Binding-site contacts:
Ligand atom N contacts residue ASN212 of chain 1.A at 2.9 Å (h-bond).
Ligand atom O contacts residue SER89 of chain 1.A at 3.7 Å.
Ligand atom C contacts residue ASN183 of chain 1.A at 3.9 Å.
Ligand atom CG contacts residue ASN183 of chain 1.A at 3.7 Å.
Ligand atom SE contacts residue PHE63 of chain 1.A at 4.4 Å.
Ligand atom C contacts residue ARG127 of chain 1.A at 3.6 Å.
Ligand atom OXT contacts residue ASN183 of chain 1.A at 2.9 Å (h-bond).
Ligand atom CA contacts residue ASN212 of chain 1.A at 3.8 Å.
Ligand atom C contacts residue ASN212 of chain 1.A at 3.9 Å.
Ligand atom O contacts residue ARG127 of chain 1.A at 3.8 Å.
Ligand atom C contacts residue SER89 of chain 1.A at 4.3 Å.
Ligand atom CE contacts residue PHE68 of chain 1.A at 3.8 Å (hydrophobic).
Ligand atom CB contacts residue GLN64 of chain 1.A at 4.0 Å.
Ligand atom OXT contacts residue SER89 of chain 1.A at 4.2 Å.
Ligand atom OXT contacts residue HIS65 of chain 1.A at 4.4 Å.
Ligand atom N contacts residue PHE63 of chain 1.A at 3.7 Å.
Ligand atom SE contacts residue PHE68 of chain 1.A at 3.4 Å.
Ligand atom C contacts residue HIS65 of chain 1.A at 4.2 Å.
Ligand atom CG contacts residue HIS65 of chain 1.A at 3.5 Å.
Ligand atom CG contacts residue TYR46 of chain 1.A at 3.8 Å (hydrophobic).
Ligand atom CA contacts residue ASN183 of chain 1.A at 4.1 Å.
Ligand atom CE contacts residue TYR46 of chain 1.A at 3.5 Å (hydrophobic).
Ligand atom CA contacts residue TYR46 of chain 1.A at 3.7 Å (hydrophobic).
Ligand atom CB contacts residue ASN212 of chain 1.A at 3.8 Å.
Ligand atom CE contacts residue GLN64 of chain 1.A at 3.8 Å.
Ligand atom CB contacts residue PHE63 of chain 1.A at 3.3 Å (hydrophobic).
Ligand atom SE contacts residue ASN124 of chain 1.A at 3.6 Å.
Ligand atom CG contacts residue ASN124 of chain 1.A at 3.8 Å.
Ligand atom SE contacts residue GLN64 of chain 1.A at 3.8 Å.
Ligand atom O contacts residue HIS65 of chain 1.A at 4.1 Å.
Ligand atom CB contacts residue TYR46 of chain 1.A at 4.0 Å (hydrophobic).
Ligand atom SE contacts residue HIS65 of chain 1.A at 3.6 Å.
Ligand atom O contacts residue TRP210 of chain 1.A at 4.3 Å.
Ligand atom CB contacts residue HIS65 of chain 1.A at 4.1 Å.
Ligand atom CE contacts residue PHE63 of chain 1.A at 3.6 Å (hydrophobic).
Ligand atom O contacts residue ASN212 of chain 1.A at 2.9 Å (h-bond).
Ligand atom CA contacts residue PHE63 of chain 1.A at 4.0 Å (hydrophobic).
Ligand atom OXT contacts residue ARG127 of chain 1.A at 2.9 Å (salt-bridge).
Ligand atom CG contacts residue PHE63 of chain 1.A at 4.3 Å (hydrophobic).
Ligand atom N contacts residue TYR46 of chain 1.A at 4.4 Å.

A small-molecule ligand and the protein it binds are described below.
Small molecule (SMILES): C[Se]CC[C@H](N)C(=O)O

Sequence of chain 1.A:
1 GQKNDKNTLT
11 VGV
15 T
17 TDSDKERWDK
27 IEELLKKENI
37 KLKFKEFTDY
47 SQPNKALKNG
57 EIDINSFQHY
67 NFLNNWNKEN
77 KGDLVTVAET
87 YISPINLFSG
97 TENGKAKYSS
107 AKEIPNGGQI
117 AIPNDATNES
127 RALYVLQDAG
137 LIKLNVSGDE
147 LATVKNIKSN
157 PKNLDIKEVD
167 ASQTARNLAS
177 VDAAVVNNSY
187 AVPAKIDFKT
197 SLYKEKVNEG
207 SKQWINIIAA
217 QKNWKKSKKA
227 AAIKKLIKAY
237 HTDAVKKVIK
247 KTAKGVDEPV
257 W